The protein below binds the small molecule below.
Small molecule (SMILES): CCc1nc(N)nc(N)c1OCCCOc1ccccc1C[C@H](C)C(=O)O

Binding-site contacts:
Ligand atom C24 contacts residue NAP1 of chain 1.B at 3.8 Å.
Ligand atom N03 contacts residue PHE35 of chain 1.A at 3.5 Å.
Ligand atom C08 contacts residue PHE35 of chain 1.A at 3.6 Å (hydrophobic).
Ligand atom N03 contacts residue VAL9 of chain 1.A at 3.4 Å.
Ligand atom C26 contacts residue GLU31 of chain 1.A at 3.5 Å.
Ligand atom N05 contacts residue TYR122 of chain 1.A at 3.5 Å (h-bond).
Ligand atom C04 contacts residue ILE8 of chain 1.A at 3.7 Å (hydrophobic).
Ligand atom N03 contacts residue NAP1 of chain 1.B at 3.6 Å (h-bond).
Ligand atom C10 contacts residue ILE61 of chain 1.A at 3.8 Å (hydrophobic).
Ligand atom O07 contacts residue NAP1 of chain 1.B at 3.3 Å.
Ligand atom N05 contacts residue PHE35 of chain 1.A at 3.7 Å.
Ligand atom C24 contacts residue GLU31 of chain 1.A at 3.6 Å.
Ligand atom N05 contacts residue ILE8 of chain 1.A at 3.0 Å (h-bond).
Ligand atom C04 contacts residue NAP1 of chain 1.B at 3.1 Å.
Ligand atom C06 contacts residue NAP1 of chain 1.B at 3.2 Å.
Ligand atom N05 contacts residue VAL116 of chain 1.A at 3.1 Å (h-bond).
Ligand atom C02 contacts residue ALA10 of chain 1.A at 3.6 Å (hydrophobic).
Ligand atom C20 contacts residue LEU23 of chain 1.A at 3.8 Å (hydrophobic).
Ligand atom N01 contacts residue ALA10 of chain 1.A at 3.7 Å.
Ligand atom N27 contacts residue ALA10 of chain 1.A at 3.7 Å.
Ligand atom N01 contacts residue GLU31 of chain 1.A at 2.8 Å (salt-bridge).
Ligand atom C02 contacts residue VAL9 of chain 1.A at 3.7 Å (hydrophobic).
Ligand atom C14 contacts residue LEU68 of chain 1.A at 3.4 Å (hydrophobic).
Ligand atom C02 contacts residue GLU31 of chain 1.A at 3.6 Å.
Ligand atom N01 contacts residue VAL9 of chain 1.A at 3.5 Å (h-bond).
Ligand atom C25 contacts residue GLU31 of chain 1.A at 3.6 Å.
Ligand atom C16 contacts residue PRO62 of chain 1.A at 3.4 Å (hydrophobic).
Ligand atom C15 contacts residue PHE32 of chain 1.A at 3.5 Å (hydrophobic).
Ligand atom N03 contacts residue ILE8 of chain 1.A at 3.6 Å (h-bond).
Ligand atom N03 contacts residue ALA10 of chain 1.A at 3.7 Å.
Ligand atom C12 contacts residue ILE61 of chain 1.A at 3.8 Å (hydrophobic).
Ligand atom O11 contacts residue ILE61 of chain 1.A at 3.7 Å.
Ligand atom C04 contacts residue PHE35 of chain 1.A at 3.5 Å (hydrophobic).
Ligand atom O23 contacts residue LEU23 of chain 1.A at 3.8 Å.
Ligand atom N27 contacts residue GLU31 of chain 1.A at 2.8 Å (salt-bridge).
Ligand atom C13 contacts residue LEU68 of chain 1.A at 3.5 Å (hydrophobic).
Ligand atom N01 contacts residue ILE8 of chain 1.A at 3.7 Å.
Ligand atom N05 contacts residue NAP1 of chain 1.B at 3.4 Å (h-bond).
Ligand atom N01 contacts residue THR137 of chain 1.A at 3.8 Å.
Ligand atom C14 contacts residue PHE32 of chain 1.A at 3.5 Å (hydrophobic).

Sequence of chain 1.A:
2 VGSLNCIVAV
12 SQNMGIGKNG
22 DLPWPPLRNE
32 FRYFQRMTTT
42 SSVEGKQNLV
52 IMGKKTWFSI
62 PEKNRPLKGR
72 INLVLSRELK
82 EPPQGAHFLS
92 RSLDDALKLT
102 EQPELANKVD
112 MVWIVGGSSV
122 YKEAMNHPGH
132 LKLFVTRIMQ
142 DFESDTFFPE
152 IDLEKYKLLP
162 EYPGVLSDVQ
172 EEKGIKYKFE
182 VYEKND